Binding-site contacts:
Ligand atom N19 contacts residue ASP822 of chain 1.A at 3.2 Å.
Ligand atom O14 contacts residue ILE739 of chain 1.A at 3.3 Å.
Ligand atom C20 contacts residue ASP822 of chain 1.A at 3.5 Å.
Ligand atom N23 contacts residue LEU696 of chain 1.A at 3.7 Å.
Ligand atom C20 contacts residue ASP694 of chain 1.A at 3.8 Å.
Ligand atom O14 contacts residue VAL740 of chain 1.A at 2.4 Å (h-bond).
Ligand atom C15 contacts residue VAL740 of chain 1.A at 3.5 Å (hydrophobic).
Ligand atom O14 contacts residue GLU738 of chain 1.A at 3.6 Å (salt-bridge).
Ligand atom C35 contacts residue LYS660 of chain 1.A at 3.7 Å.
Ligand atom C12 contacts residue ILE689 of chain 1.A at 3.6 Å (hydrophobic).
Ligand atom N19 contacts residue ILE737 of chain 1.A at 3.4 Å.
Ligand atom C6 contacts residue ILE821 of chain 1.A at 3.8 Å (hydrophobic).
Ligand atom C1 contacts residue SER664 of chain 1.A at 3.6 Å.
Ligand atom C13 contacts residue VAL740 of chain 1.A at 3.4 Å (hydrophobic).
Ligand atom C8 contacts residue ILE821 of chain 1.A at 3.8 Å (hydrophobic).
Ligand atom N23 contacts residue ASP694 of chain 1.A at 2.9 Å (salt-bridge).
Ligand atom C18 contacts residue ILE737 of chain 1.A at 3.6 Å (hydrophobic).
Ligand atom N11 contacts residue MET811 of chain 1.A at 3.8 Å.
Ligand atom C29 contacts residue MET662 of chain 1.A at 3.2 Å (hydrophobic).
Ligand atom C13 contacts residue ILE739 of chain 1.A at 3.8 Å (hydrophobic).
Ligand atom C20 contacts residue ILE737 of chain 1.A at 3.4 Å (hydrophobic).
Ligand atom N19 contacts residue ASP699 of chain 1.A at 3.7 Å.
Ligand atom C18 contacts residue ASP822 of chain 1.A at 3.3 Å.
Ligand atom N21 contacts residue LYS691 of chain 1.A at 3.5 Å.
Ligand atom C22 contacts residue ASP822 of chain 1.A at 3.8 Å.
Ligand atom N21 contacts residue ILE737 of chain 1.A at 3.7 Å.
Ligand atom C15 contacts residue GLU738 of chain 1.A at 3.7 Å.
Ligand atom C10 contacts residue ILE689 of chain 1.A at 3.8 Å (hydrophobic).
Ligand atom C20 contacts residue ASP699 of chain 1.A at 3.8 Å.
Ligand atom C30 contacts residue MET662 of chain 1.A at 3.9 Å (hydrophobic).
Ligand atom S4 contacts residue MET811 of chain 1.A at 3.6 Å.
Ligand atom N7 contacts residue ILE821 of chain 1.A at 3.7 Å.
Ligand atom N23 contacts residue ASP822 of chain 1.A at 3.6 Å (salt-bridge).
Ligand atom N23 contacts residue ASP699 of chain 1.A at 3.1 Å (salt-bridge).
Ligand atom C5 contacts residue ILE821 of chain 1.A at 3.9 Å (hydrophobic).
Ligand atom N21 contacts residue ASP694 of chain 1.A at 3.8 Å.
Ligand atom C16 contacts residue GLU738 of chain 1.A at 3.8 Å.
Ligand atom C15 contacts residue PHE819 of chain 1.A at 3.5 Å (hydrophobic).
Ligand atom O32 contacts residue LYS660 of chain 1.A at 3.2 Å (salt-bridge).
Ligand atom N21 contacts residue ASP822 of chain 1.A at 3.5 Å (salt-bridge).

This protein binds this small molecule.
Small molecule (SMILES): Cc1c(CN2CCN(C(=O)[C@H](C)O)CC2)sc2c(N3CCOCC3)nc(-c3cnc(N)nc3)nc12

Sequence of chain 1.A:
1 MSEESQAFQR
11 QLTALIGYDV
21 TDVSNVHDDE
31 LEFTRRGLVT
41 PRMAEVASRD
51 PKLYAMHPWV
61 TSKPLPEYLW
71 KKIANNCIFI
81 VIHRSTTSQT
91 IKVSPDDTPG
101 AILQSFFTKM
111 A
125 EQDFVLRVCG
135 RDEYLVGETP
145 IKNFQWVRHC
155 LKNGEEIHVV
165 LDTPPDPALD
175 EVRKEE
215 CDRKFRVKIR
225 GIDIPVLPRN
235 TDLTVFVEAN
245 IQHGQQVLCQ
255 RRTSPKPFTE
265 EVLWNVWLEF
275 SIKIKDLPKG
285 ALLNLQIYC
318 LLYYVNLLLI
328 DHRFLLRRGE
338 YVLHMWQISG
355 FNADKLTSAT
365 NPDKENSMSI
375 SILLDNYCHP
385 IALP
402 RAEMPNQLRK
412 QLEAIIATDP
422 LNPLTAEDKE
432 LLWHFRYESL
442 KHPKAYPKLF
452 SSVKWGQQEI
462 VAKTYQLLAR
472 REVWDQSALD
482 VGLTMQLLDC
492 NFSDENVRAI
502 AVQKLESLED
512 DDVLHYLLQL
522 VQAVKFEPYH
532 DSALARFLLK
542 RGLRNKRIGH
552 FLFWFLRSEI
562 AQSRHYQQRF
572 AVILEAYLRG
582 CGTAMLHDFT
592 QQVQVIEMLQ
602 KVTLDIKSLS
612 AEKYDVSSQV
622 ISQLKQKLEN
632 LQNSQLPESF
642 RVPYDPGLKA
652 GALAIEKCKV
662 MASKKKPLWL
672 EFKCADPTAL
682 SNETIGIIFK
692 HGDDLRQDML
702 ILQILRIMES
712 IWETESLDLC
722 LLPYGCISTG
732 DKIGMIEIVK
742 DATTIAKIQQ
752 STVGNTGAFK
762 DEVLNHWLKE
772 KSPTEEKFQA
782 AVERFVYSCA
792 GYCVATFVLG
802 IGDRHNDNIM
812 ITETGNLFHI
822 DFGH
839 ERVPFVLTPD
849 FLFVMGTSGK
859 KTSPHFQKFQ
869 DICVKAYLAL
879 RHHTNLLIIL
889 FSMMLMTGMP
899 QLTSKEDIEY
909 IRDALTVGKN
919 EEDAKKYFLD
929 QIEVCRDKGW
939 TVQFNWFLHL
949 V